Sequence of chain 1.A:
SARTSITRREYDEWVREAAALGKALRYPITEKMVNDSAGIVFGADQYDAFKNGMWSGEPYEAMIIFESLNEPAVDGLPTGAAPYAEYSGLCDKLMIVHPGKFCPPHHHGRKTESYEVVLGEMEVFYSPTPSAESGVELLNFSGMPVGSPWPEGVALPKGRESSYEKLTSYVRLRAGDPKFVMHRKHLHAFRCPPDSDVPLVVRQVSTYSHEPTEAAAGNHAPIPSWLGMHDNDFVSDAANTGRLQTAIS

Binding-site contacts:
Ligand atom O4 contacts residue ARG27 of chain 1.A at 4.0 Å.
Ligand atom O2 contacts residue ARG19 of chain 1.A at 3.6 Å.
Ligand atom O1 contacts residue ARG19 of chain 1.A at 4.2 Å.
Ligand atom C3 contacts residue VAL45 of chain 1.A at 3.4 Å (hydrophobic).
Ligand atom O1 contacts residue ASP23 of chain 1.A at 3.0 Å (salt-bridge).
Ligand atom O5 contacts residue VAL45 of chain 1.A at 3.8 Å.
Ligand atom O2 contacts residue VAL45 of chain 1.A at 4.5 Å.
Ligand atom O1 contacts residue TYR22 of chain 1.A at 4.0 Å.
Ligand atom O3 contacts residue ASP47 of chain 1.A at 4.4 Å.
Ligand atom C5 contacts residue VAL45 of chain 1.A at 3.3 Å (hydrophobic).
Ligand atom C1 contacts residue ARG27 of chain 1.A at 4.4 Å.
Ligand atom C2 contacts residue ASN46 of chain 1.A at 3.4 Å.
Ligand atom O1 contacts residue ASP47 of chain 1.A at 4.2 Å.
Ligand atom C4 contacts residue VAL45 of chain 1.A at 3.8 Å (hydrophobic).
Ligand atom C1 contacts residue ASP23 of chain 1.A at 4.3 Å.
Ligand atom O4 contacts residue VAL45 of chain 1.A at 3.8 Å.
Ligand atom C1 contacts residue ASN46 of chain 1.A at 4.3 Å.
Ligand atom O2 contacts residue ASN46 of chain 1.A at 3.6 Å.
Ligand atom O2 contacts residue ASP47 of chain 1.A at 2.4 Å (salt-bridge).
Ligand atom C2 contacts residue VAL45 of chain 1.A at 3.2 Å (hydrophobic).
Ligand atom O1 contacts residue ARG27 of chain 1.A at 4.3 Å.
Ligand atom O5 contacts residue ARG27 of chain 1.A at 4.2 Å.
Ligand atom C1 contacts residue VAL45 of chain 1.A at 3.7 Å (hydrophobic).
Ligand atom O2 contacts residue ASP23 of chain 1.A at 4.4 Å.
Ligand atom O2 contacts residue TYR22 of chain 1.A at 4.3 Å.
Ligand atom C3 contacts residue ASN46 of chain 1.A at 4.3 Å.
Ligand atom C2 contacts residue ASP47 of chain 1.A at 3.8 Å.

The protein below binds the small molecule below.
Small molecule (SMILES): OC[C@@H]1O[C@@H](O)[C@@H](O)[C@H]1O